Sequence of chain 1.C:
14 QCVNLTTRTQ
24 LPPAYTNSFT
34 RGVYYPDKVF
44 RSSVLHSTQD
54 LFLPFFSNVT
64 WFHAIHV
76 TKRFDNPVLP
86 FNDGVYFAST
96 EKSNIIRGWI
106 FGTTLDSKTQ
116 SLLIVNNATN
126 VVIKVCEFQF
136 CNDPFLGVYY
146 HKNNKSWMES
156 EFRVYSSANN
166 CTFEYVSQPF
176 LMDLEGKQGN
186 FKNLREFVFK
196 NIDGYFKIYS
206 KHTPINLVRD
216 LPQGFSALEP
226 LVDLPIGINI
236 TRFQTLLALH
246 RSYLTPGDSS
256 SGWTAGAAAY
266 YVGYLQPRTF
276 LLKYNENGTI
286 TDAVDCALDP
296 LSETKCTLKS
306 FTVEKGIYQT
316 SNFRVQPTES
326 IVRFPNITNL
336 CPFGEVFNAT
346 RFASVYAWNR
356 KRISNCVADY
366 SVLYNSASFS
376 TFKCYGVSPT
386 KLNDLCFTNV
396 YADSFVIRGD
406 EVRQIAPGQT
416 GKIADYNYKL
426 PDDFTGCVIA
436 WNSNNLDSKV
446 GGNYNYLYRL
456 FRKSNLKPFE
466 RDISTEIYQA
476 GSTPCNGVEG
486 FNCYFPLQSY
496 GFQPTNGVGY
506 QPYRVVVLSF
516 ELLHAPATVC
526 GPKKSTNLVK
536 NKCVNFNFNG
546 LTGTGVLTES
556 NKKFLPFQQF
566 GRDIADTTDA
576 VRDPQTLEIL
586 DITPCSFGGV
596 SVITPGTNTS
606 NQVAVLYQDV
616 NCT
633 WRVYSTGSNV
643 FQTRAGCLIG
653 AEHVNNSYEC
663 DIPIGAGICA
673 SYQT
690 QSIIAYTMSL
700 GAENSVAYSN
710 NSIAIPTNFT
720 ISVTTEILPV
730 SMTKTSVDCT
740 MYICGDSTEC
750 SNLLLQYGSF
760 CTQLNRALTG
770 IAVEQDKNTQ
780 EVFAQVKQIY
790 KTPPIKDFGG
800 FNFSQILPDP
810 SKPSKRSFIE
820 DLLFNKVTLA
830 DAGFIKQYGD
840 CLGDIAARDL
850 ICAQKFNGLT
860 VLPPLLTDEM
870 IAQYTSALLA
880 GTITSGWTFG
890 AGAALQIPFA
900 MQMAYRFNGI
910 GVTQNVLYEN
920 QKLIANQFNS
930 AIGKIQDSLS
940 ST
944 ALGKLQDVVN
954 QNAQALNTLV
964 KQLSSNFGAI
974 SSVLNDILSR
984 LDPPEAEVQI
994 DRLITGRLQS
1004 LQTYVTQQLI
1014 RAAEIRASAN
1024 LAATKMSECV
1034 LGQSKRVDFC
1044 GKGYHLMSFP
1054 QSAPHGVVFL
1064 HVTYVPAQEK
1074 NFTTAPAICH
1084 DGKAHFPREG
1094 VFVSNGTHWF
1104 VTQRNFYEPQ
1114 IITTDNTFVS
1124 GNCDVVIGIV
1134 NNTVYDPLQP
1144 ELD

A small-molecule ligand and the protein it binds are described below.
Small molecule (SMILES): CC(=O)N[C@@H]1[C@@H](O)[C@H](O)[C@@H](CO)O[C@H]1O

Binding-site contacts:
Ligand atom O5 contacts residue ASN137 of chain 1.C at 3.9 Å.
Ligand atom N2 contacts residue ASN17 of chain 1.C at 3.4 Å (h-bond).
Ligand atom C7 contacts residue ASN17 of chain 1.C at 3.6 Å.
Ligand atom C5 contacts residue NAG1 of chain 1.FB at 4.0 Å.
Ligand atom C3 contacts residue ASN17 of chain 1.C at 4.0 Å.
Ligand atom C5 contacts residue ASN137 of chain 1.C at 3.6 Å.
Ligand atom C1 contacts residue ASN137 of chain 1.C at 4.2 Å.
Ligand atom C4 contacts residue ASN17 of chain 1.C at 4.3 Å.
Ligand atom C8 contacts residue CYS15 of chain 1.C at 3.5 Å (hydrophobic).
Ligand atom C8 contacts residue ASN17 of chain 1.C at 4.2 Å.
Ligand atom O3 contacts residue NAG1 of chain 1.FB at 3.0 Å (h-bond).
Ligand atom O5 contacts residue ASN17 of chain 1.C at 2.3 Å (h-bond).
Ligand atom C2 contacts residue ASN17 of chain 1.C at 2.9 Å.
Ligand atom O6 contacts residue NAG1 of chain 1.FB at 4.0 Å.
Ligand atom C1 contacts residue ASN17 of chain 1.C at 1.6 Å.
Ligand atom C6 contacts residue NAG1 of chain 1.FB at 3.5 Å.
Ligand atom O4 contacts residue NAG1 of chain 1.FB at 1.7 Å.
Ligand atom C6 contacts residue ASN137 of chain 1.C at 4.1 Å.
Ligand atom O6 contacts residue ASN137 of chain 1.C at 3.4 Å (h-bond).
Ligand atom O7 contacts residue ASN17 of chain 1.C at 3.3 Å (h-bond).
Ligand atom C4 contacts residue NAG1 of chain 1.FB at 3.0 Å.
Ligand atom C5 contacts residue ASN17 of chain 1.C at 3.6 Å.
Ligand atom C3 contacts residue NAG1 of chain 1.FB at 3.6 Å.